This small molecule binds to this protein.
Small molecule (SMILES): CC(=O)N[C@@H]1[C@@H](O)[C@H](O)[C@@H](CO)O[C@H]1O

Binding-site contacts:
Ligand atom C1 contacts residue NAG1 of chain 1.SA at 4.4 Å.
Ligand atom C7 contacts residue ASN183 of chain 1.E at 3.8 Å.
Ligand atom C2 contacts residue ASN183 of chain 1.E at 2.6 Å.
Ligand atom O3 contacts residue NAG1 of chain 1.SA at 4.3 Å.
Ligand atom C4 contacts residue NAG1 of chain 1.M at 4.3 Å.
Ligand atom C5 contacts residue NAG1 of chain 1.SA at 4.3 Å.
Ligand atom O6 contacts residue ASN183 of chain 1.E at 4.3 Å.
Ligand atom N2 contacts residue ASN183 of chain 1.E at 3.0 Å.
Ligand atom C5 contacts residue ASN183 of chain 1.E at 3.6 Å.
Ligand atom C8 contacts residue ASN183 of chain 1.E at 4.0 Å.
Ligand atom C2 contacts residue NAG1 of chain 1.SA at 4.1 Å.
Ligand atom C7 contacts residue NAG1 of chain 1.SA at 4.0 Å.
Ligand atom C3 contacts residue ASN183 of chain 1.E at 3.9 Å.
Ligand atom O7 contacts residue NAG1 of chain 1.M at 3.4 Å (h-bond).
Ligand atom C1 contacts residue ASN183 of chain 1.E at 1.4 Å.
Ligand atom C2 contacts residue NAG1 of chain 1.M at 4.4 Å.
Ligand atom C3 contacts residue NAG1 of chain 1.SA at 3.8 Å.
Ligand atom C8 contacts residue NAG1 of chain 1.SA at 4.1 Å.
Ligand atom N2 contacts residue NAG1 of chain 1.SA at 3.4 Å (h-bond).
Ligand atom O5 contacts residue ASN183 of chain 1.E at 2.2 Å (h-bond).
Ligand atom C8 contacts residue ASN182 of chain 1.A at 3.9 Å.
Ligand atom C7 contacts residue NAG1 of chain 1.M at 4.3 Å.
Ligand atom C6 contacts residue NAG1 of chain 1.SA at 4.4 Å.
Ligand atom O3 contacts residue NAG1 of chain 1.M at 4.3 Å.
Ligand atom C4 contacts residue ASN183 of chain 1.E at 4.2 Å.
Ligand atom O6 contacts residue NAG1 of chain 1.M at 4.4 Å.
Ligand atom C8 contacts residue ASN182 of chain 1.E at 3.3 Å.

Sequence of chain 1.A:
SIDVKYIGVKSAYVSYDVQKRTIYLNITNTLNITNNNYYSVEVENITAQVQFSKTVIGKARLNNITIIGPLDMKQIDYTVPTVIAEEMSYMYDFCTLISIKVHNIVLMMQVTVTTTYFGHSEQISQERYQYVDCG

Sequence of chain 1.E:
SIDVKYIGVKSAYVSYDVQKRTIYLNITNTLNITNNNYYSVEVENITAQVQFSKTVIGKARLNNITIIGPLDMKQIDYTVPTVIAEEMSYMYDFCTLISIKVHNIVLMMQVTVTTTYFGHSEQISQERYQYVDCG